This protein binds this small molecule.
Small molecule (SMILES): CC(=O)N[C@@H]1[C@@H](O)[C@H](O)[C@@H](CO)O[C@H]1O

Binding-site contacts:
Ligand atom C2 contacts residue ASN11 of chain 1.A at 2.5 Å.
Ligand atom C3 contacts residue ASN11 of chain 1.A at 3.8 Å.
Ligand atom O7 contacts residue ASN11 of chain 1.A at 3.7 Å.
Ligand atom C4 contacts residue ASN11 of chain 1.A at 4.2 Å.
Ligand atom O5 contacts residue ASN11 of chain 1.A at 2.4 Å (h-bond).
Ligand atom C5 contacts residue ASN11 of chain 1.A at 3.7 Å.
Ligand atom C1 contacts residue ASN11 of chain 1.A at 1.4 Å.
Ligand atom N2 contacts residue ASN11 of chain 1.A at 2.9 Å (h-bond).
Ligand atom C7 contacts residue ASN11 of chain 1.A at 3.5 Å.

Sequence of chain 1.A:
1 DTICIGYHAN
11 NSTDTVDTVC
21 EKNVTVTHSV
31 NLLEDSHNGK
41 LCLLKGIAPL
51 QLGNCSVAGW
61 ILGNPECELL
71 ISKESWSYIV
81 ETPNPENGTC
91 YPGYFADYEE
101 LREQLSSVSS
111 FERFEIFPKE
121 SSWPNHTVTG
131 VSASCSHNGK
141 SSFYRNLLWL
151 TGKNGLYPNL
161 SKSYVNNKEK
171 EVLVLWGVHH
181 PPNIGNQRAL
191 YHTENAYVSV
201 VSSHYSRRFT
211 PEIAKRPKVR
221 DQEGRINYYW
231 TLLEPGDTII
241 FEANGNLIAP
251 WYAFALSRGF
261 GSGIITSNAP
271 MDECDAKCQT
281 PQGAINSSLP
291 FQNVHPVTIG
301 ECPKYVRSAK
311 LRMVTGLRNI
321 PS